The small molecule below binds the protein below.
Small molecule (SMILES): CC(=O)N[C@@H]1[C@@H](O)[C@H](O)[C@@H](CO)O[C@H]1O

Binding-site contacts:
Ligand atom C2 contacts residue ASN234 of chain 1.C at 2.5 Å.
Ligand atom C8 contacts residue ASN234 of chain 1.C at 4.5 Å.
Ligand atom C7 contacts residue ASN234 of chain 1.C at 4.1 Å.
Ligand atom C8 contacts residue GLY232 of chain 1.C at 4.0 Å.
Ligand atom C3 contacts residue ASN234 of chain 1.C at 3.8 Å.
Ligand atom N2 contacts residue ASN234 of chain 1.C at 3.0 Å (h-bond).
Ligand atom C1 contacts residue ASN234 of chain 1.C at 1.4 Å.
Ligand atom O5 contacts residue ASN234 of chain 1.C at 2.3 Å (h-bond).
Ligand atom C5 contacts residue ASN234 of chain 1.C at 3.6 Å.
Ligand atom C4 contacts residue ASN234 of chain 1.C at 4.2 Å.

Sequence of chain 1.C:
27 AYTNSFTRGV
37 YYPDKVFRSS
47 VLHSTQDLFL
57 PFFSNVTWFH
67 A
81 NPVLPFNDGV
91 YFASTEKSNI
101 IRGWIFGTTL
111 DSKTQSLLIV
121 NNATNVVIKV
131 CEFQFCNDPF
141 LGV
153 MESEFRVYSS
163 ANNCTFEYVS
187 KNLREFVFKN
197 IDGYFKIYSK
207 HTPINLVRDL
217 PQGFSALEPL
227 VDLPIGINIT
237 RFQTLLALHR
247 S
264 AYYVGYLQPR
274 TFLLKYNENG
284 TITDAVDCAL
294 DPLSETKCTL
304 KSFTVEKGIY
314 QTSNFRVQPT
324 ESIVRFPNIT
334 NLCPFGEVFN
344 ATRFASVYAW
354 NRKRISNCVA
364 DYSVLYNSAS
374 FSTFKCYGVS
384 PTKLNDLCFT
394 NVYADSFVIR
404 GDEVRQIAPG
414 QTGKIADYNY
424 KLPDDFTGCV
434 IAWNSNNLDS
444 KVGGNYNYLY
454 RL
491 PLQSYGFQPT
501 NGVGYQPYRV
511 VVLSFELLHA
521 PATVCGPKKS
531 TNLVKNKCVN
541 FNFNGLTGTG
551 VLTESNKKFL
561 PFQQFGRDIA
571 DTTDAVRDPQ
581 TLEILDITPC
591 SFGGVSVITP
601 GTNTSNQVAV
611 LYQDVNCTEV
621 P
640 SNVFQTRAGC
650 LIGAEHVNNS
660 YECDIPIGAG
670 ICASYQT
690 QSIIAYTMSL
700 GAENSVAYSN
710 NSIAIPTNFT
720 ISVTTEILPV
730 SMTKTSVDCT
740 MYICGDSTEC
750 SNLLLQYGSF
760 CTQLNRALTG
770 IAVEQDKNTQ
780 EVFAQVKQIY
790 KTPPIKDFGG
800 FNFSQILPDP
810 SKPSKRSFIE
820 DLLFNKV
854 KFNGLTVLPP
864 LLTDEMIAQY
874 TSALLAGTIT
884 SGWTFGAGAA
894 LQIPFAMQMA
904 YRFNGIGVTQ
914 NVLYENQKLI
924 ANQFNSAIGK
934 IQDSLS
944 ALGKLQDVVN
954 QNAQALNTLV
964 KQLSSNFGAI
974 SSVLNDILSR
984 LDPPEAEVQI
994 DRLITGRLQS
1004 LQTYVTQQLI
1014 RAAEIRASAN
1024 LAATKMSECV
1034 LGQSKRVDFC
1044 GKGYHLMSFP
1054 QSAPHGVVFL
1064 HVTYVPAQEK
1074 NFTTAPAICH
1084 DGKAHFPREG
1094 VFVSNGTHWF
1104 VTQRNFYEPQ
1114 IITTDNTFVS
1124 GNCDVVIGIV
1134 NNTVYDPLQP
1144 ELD